Binding-site contacts:
Ligand atom C7 contacts residue TYR371 of chain 1.D at 4.0 Å (hydrophobic).
Ligand atom C7 contacts residue LEU338 of chain 1.D at 3.7 Å (hydrophobic).
Ligand atom C12 contacts residue TRP373 of chain 1.D at 3.3 Å (hydrophobic).
Ligand atom O1 contacts residue TYR334 of chain 1.D at 4.0 Å.
Ligand atom C11 contacts residue TRP373 of chain 1.D at 3.7 Å (hydrophobic).
Ligand atom O1 contacts residue TYR371 of chain 1.D at 2.7 Å (h-bond).
Ligand atom C11 contacts residue MET508 of chain 1.D at 3.9 Å (hydrophobic).
Ligand atom CL2 contacts residue VAL509 of chain 1.D at 3.6 Å.
Ligand atom C6 contacts residue ALA513 of chain 1.D at 3.9 Å (hydrophobic).
Ligand atom C14 contacts residue TYR334 of chain 1.D at 3.9 Å (hydrophobic).
Ligand atom CL4 contacts residue VAL335 of chain 1.D at 3.9 Å.
Ligand atom O2 contacts residue SER516 of chain 1.D at 2.5 Å (h-bond).
Ligand atom CL4 contacts residue SER516 of chain 1.D at 3.5 Å.
Ligand atom C4 contacts residue ALA513 of chain 1.D at 3.9 Å (hydrophobic).
Ligand atom N1 contacts residue VAL335 of chain 1.D at 4.0 Å.
Ligand atom C13 contacts residue TRP373 of chain 1.D at 4.0 Å (hydrophobic).
Ligand atom C11 contacts residue LEU370 of chain 1.D at 3.9 Å (hydrophobic).
Ligand atom C11 contacts residue GLY512 of chain 1.D at 3.7 Å.
Ligand atom C1 contacts residue VAL509 of chain 1.D at 4.0 Å (hydrophobic).
Ligand atom C4 contacts residue VAL335 of chain 1.D at 3.4 Å (hydrophobic).
Ligand atom C5 contacts residue ALA513 of chain 1.D at 3.7 Å (hydrophobic).
Ligand atom C13 contacts residue TYR371 of chain 1.D at 3.1 Å (hydrophobic).
Ligand atom C14 contacts residue SER516 of chain 1.D at 3.0 Å.
Ligand atom C13 contacts residue TYR334 of chain 1.D at 3.6 Å (hydrophobic).
Ligand atom C12 contacts residue TYR371 of chain 1.D at 3.6 Å (hydrophobic).
Ligand atom C5 contacts residue VAL335 of chain 1.D at 3.8 Å (hydrophobic).
Ligand atom C9 contacts residue ALA513 of chain 1.D at 3.6 Å (hydrophobic).
Ligand atom C10 contacts residue ALA513 of chain 1.D at 3.7 Å (hydrophobic).
Ligand atom C13 contacts residue LEU338 of chain 1.D at 3.3 Å (hydrophobic).
Ligand atom C7 contacts residue TRP373 of chain 1.D at 3.9 Å (hydrophobic).
Ligand atom C14 contacts residue TYR371 of chain 1.D at 3.2 Å (hydrophobic).
Ligand atom C9 contacts residue GLY512 of chain 1.D at 3.7 Å.
Ligand atom C3 contacts residue VAL335 of chain 1.D at 3.5 Å (hydrophobic).
Ligand atom C10 contacts residue MET508 of chain 1.D at 3.3 Å (hydrophobic).
Ligand atom O2 contacts residue VAL335 of chain 1.D at 3.4 Å.
Ligand atom C1 contacts residue SER339 of chain 1.D at 4.1 Å.
Ligand atom C1 contacts residue TYR341 of chain 1.D at 4.0 Å (hydrophobic).
Ligand atom O1 contacts residue SER516 of chain 1.D at 2.9 Å (h-bond).
Ligand atom C2 contacts residue VAL335 of chain 1.D at 4.0 Å (hydrophobic).
Ligand atom C10 contacts residue GLY512 of chain 1.D at 3.3 Å.

A small-molecule ligand and the protein it binds are described below.
Small molecule (SMILES): O=C(O)Cc1ccccc1Nc1c(Cl)cccc1Cl

Sequence of chain 1.D:
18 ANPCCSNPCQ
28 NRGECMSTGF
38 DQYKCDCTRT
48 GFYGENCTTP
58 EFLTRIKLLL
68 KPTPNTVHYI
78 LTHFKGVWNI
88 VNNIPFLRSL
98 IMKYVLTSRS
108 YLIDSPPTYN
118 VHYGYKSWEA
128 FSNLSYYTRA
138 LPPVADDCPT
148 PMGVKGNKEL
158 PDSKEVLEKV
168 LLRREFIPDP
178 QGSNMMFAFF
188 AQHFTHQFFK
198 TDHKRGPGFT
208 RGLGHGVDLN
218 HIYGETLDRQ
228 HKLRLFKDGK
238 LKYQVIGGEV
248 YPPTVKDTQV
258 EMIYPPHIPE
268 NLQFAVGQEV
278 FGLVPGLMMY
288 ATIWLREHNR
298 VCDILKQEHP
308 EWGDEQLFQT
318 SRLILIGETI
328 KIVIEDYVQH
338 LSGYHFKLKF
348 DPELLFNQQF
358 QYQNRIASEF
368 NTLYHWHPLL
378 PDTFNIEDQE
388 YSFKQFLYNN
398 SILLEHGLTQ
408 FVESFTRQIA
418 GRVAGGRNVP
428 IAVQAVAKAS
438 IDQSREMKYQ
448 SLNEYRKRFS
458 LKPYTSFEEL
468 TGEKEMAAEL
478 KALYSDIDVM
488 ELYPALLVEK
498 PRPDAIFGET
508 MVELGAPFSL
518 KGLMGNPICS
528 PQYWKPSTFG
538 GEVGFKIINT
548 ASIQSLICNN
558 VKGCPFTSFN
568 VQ